Sequence of chain 1.A:
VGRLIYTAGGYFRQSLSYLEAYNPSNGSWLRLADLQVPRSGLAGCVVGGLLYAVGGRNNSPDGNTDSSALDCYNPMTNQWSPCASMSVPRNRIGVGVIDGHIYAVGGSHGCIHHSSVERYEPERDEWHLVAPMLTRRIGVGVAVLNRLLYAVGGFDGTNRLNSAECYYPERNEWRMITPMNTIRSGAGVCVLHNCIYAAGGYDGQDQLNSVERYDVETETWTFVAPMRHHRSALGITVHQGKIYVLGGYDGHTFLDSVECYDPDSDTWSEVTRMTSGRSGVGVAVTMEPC

Binding-site contacts:
Ligand atom C31 contacts residue TYR31 of chain 1.A at 3.6 Å (hydrophobic).
Ligand atom O38 contacts residue GLY300 of chain 1.A at 3.7 Å.
Ligand atom O16 contacts residue PHE175 of chain 1.A at 3.6 Å.
Ligand atom C15 contacts residue SER205 of chain 1.A at 3.5 Å.
Ligand atom N10 contacts residue TYR222 of chain 1.A at 3.5 Å.
Ligand atom N9 contacts residue TYR222 of chain 1.A at 3.5 Å.
Ligand atom O17 contacts residue ARG180 of chain 1.A at 2.7 Å (salt-bridge).
Ligand atom O37 contacts residue GLY300 of chain 1.A at 3.3 Å (h-bond).
Ligand atom N8 contacts residue SER252 of chain 1.A at 2.8 Å (h-bond).
Ligand atom N8 contacts residue TYR222 of chain 1.A at 3.5 Å.
Ligand atom C19 contacts residue GLY206 of chain 1.A at 3.6 Å.
Ligand atom O16 contacts residue ARG180 of chain 1.A at 2.9 Å (salt-bridge).
Ligand atom C33 contacts residue ASN79 of chain 1.A at 3.7 Å.
Ligand atom C13 contacts residue SER205 of chain 1.A at 3.5 Å.
Ligand atom C7 contacts residue TYR222 of chain 1.A at 3.3 Å (hydrophobic).
Ligand atom O38 contacts residue GLY61 of chain 1.A at 3.5 Å (h-bond).
Ligand atom C4 contacts residue TYR222 of chain 1.A at 3.6 Å (hydrophobic).
Ligand atom C23 contacts residue ARG112 of chain 1.A at 3.6 Å.
Ligand atom C15 contacts residue ARG180 of chain 1.A at 3.5 Å.
Ligand atom O16 contacts residue SER205 of chain 1.A at 2.7 Å (h-bond).
Ligand atom C34 contacts residue TYR31 of chain 1.A at 3.6 Å (hydrophobic).
Ligand atom C14 contacts residue SER205 of chain 1.A at 3.6 Å.
Ligand atom N9 contacts residue GLN227 of chain 1.A at 3.0 Å (h-bond).
Ligand atom C14 contacts residue ILE158 of chain 1.A at 3.7 Å (hydrophobic).
Ligand atom O38 contacts residue SER60 of chain 1.A at 3.6 Å.
Ligand atom C7 contacts residue SER252 of chain 1.A at 3.7 Å.
Ligand atom O37 contacts residue TYR31 of chain 1.A at 3.7 Å.
Ligand atom C32 contacts residue TYR31 of chain 1.A at 3.5 Å (hydrophobic).
Ligand atom N9 contacts residue SER252 of chain 1.A at 3.7 Å.
Ligand atom C5 contacts residue TYR222 of chain 1.A at 3.6 Å (hydrophobic).
Ligand atom O2 contacts residue TYR222 of chain 1.A at 3.7 Å.
Ligand atom C34 contacts residue SER60 of chain 1.A at 3.6 Å.
Ligand atom C33 contacts residue TYR31 of chain 1.A at 3.4 Å (hydrophobic).
Ligand atom N9 contacts residue TYR269 of chain 1.A at 3.5 Å.
Ligand atom C26 contacts residue ALA253 of chain 1.A at 3.5 Å (hydrophobic).
Ligand atom O37 contacts residue SER299 of chain 1.A at 2.6 Å (h-bond).
Ligand atom O17 contacts residue PHE175 of chain 1.A at 3.7 Å.
Ligand atom C6 contacts residue TYR222 of chain 1.A at 3.5 Å (hydrophobic).
Ligand atom C12 contacts residue TYR222 of chain 1.A at 3.4 Å (hydrophobic).
Ligand atom C3 contacts residue TYR222 of chain 1.A at 3.4 Å (hydrophobic).

The protein below binds the small molecule below.
Small molecule (SMILES): COc1cc([C@@H](CC(=O)O)c2ccc(C)c(CN3CCOc4ccccc4S3(=O)=O)c2)cc2nnn(C)c12